Sequence of chain 1.A:
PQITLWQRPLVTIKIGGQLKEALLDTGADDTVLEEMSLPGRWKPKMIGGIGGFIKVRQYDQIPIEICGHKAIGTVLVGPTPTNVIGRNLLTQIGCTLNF

Binding-site contacts:
Ligand atom CBO contacts residue ASP25 of chain 1.B at 3.6 Å.
Ligand atom CAN contacts residue THR82 of chain 1.B at 3.4 Å.
Ligand atom CAD contacts residue ASP25 of chain 1.A at 2.8 Å.
Ligand atom CBN contacts residue ASP25 of chain 1.B at 3.0 Å.
Ligand atom OBF contacts residue ALA28 of chain 1.A at 3.7 Å.
Ligand atom OAI contacts residue ASP25 of chain 1.A at 2.9 Å (salt-bridge).
Ligand atom CBQ contacts residue GLY48 of chain 1.A at 3.5 Å.
Ligand atom OAI contacts residue ASP25 of chain 1.B at 2.3 Å (salt-bridge).
Ligand atom CAR contacts residue ALA28 of chain 1.B at 3.3 Å (hydrophobic).
Ligand atom OBC contacts residue ASP30 of chain 1.B at 3.0 Å.
Ligand atom OBF contacts residue ASP29 of chain 1.A at 3.2 Å (salt-bridge).
Ligand atom CAZ contacts residue ASP25 of chain 1.B at 2.9 Å.
Ligand atom NBB contacts residue GLY27 of chain 1.A at 3.1 Å (h-bond).
Ligand atom CAP contacts residue GLY27 of chain 1.A at 3.6 Å.
Ligand atom OBE contacts residue ASP29 of chain 1.A at 2.8 Å (salt-bridge).
Ligand atom NBA contacts residue GLY48 of chain 1.A at 2.6 Å (h-bond).
Ligand atom CBN contacts residue ASP25 of chain 1.A at 3.6 Å.
Ligand atom CBS contacts residue ASP29 of chain 1.A at 3.5 Å.
Ligand atom OBD contacts residue GLY48 of chain 1.A at 3.1 Å (h-bond).
Ligand atom CAA contacts residue GLY48 of chain 1.A at 3.1 Å.
Ligand atom CAD contacts residue GLY27 of chain 1.B at 3.5 Å.
Ligand atom CAT contacts residue ALA28 of chain 1.B at 3.3 Å (hydrophobic).
Ligand atom CBH contacts residue GLY48 of chain 1.A at 3.6 Å.
Ligand atom OAG contacts residue ILE50 of chain 1.A at 3.4 Å.
Ligand atom CAR contacts residue ASP30 of chain 1.B at 3.3 Å.
Ligand atom CBS contacts residue ASP30 of chain 1.A at 3.6 Å.
Ligand atom OBF contacts residue ASP30 of chain 1.A at 3.4 Å (salt-bridge).
Ligand atom CAM contacts residue ILE50 of chain 1.A at 3.6 Å (hydrophobic).
Ligand atom CAM contacts residue PRO81 of chain 1.B at 3.6 Å (hydrophobic).
Ligand atom CAB contacts residue ASP30 of chain 1.B at 2.7 Å.
Ligand atom OAI contacts residue GLY27 of chain 1.A at 3.4 Å.
Ligand atom CAS contacts residue GLY48 of chain 1.B at 3.2 Å.
Ligand atom OAF contacts residue GLY49 of chain 1.A at 3.6 Å.
Ligand atom CAM contacts residue GLY49 of chain 1.A at 3.3 Å.
Ligand atom OAG contacts residue GLY49 of chain 1.B at 2.9 Å.
Ligand atom CBP contacts residue GLY48 of chain 1.A at 3.0 Å.
Ligand atom CAA contacts residue GLY49 of chain 1.A at 3.7 Å.
Ligand atom CBT contacts residue GLY48 of chain 1.A at 3.1 Å.
Ligand atom CAX contacts residue ASP25 of chain 1.B at 3.1 Å.
Ligand atom OAH contacts residue ILE50 of chain 1.A at 3.3 Å.

Sequence of chain 1.B:
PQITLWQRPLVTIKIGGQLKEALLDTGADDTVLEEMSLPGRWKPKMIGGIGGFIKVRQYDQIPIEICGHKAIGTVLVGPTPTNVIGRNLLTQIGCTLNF

The protein below binds the small molecule below.
Small molecule (SMILES): CNC(=O)CO[C@H]1CO[C@@H]2OC[C@H](OC(=O)N[C@@H](Cc3ccccc3)[C@H](O)CN(CC(C)C)S(=O)(=O)c3ccc(OC)cc3)[C@@H]21